Binding-site contacts:
Ligand atom O03 contacts residue ARG34 of chain 1.A at 4.0 Å.
Ligand atom C09 contacts residue VAL56 of chain 1.A at 3.9 Å (hydrophobic).
Ligand atom C21 contacts residue NDP1 of chain 1.C at 4.1 Å.
Ligand atom C10 contacts residue PRO53 of chain 1.A at 4.0 Å (hydrophobic).
Ligand atom C26 contacts residue LEU52 of chain 1.A at 4.0 Å (hydrophobic).
Ligand atom N06 contacts residue VAL56 of chain 1.A at 3.1 Å.
Ligand atom C18 contacts residue GLN30 of chain 1.A at 3.2 Å.
Ligand atom C24 contacts residue NDP1 of chain 1.C at 3.6 Å.
Ligand atom C24 contacts residue ILE96 of chain 1.A at 3.6 Å (hydrophobic).
Ligand atom C12 contacts residue ARG25 of chain 1.A at 3.9 Å.
Ligand atom C23 contacts residue PHE33 of chain 1.A at 3.9 Å (hydrophobic).
Ligand atom C08 contacts residue VAL56 of chain 1.A at 4.1 Å (hydrophobic).
Ligand atom C11 contacts residue ARG25 of chain 1.A at 4.0 Å.
Ligand atom O03 contacts residue ARG62 of chain 1.A at 3.1 Å (salt-bridge).
Ligand atom C21 contacts residue PHE33 of chain 1.A at 4.0 Å (hydrophobic).
Ligand atom C02 contacts residue ARG62 of chain 1.A at 3.4 Å.
Ligand atom O15 contacts residue LEU59 of chain 1.A at 4.0 Å.
Ligand atom N22 contacts residue NDP1 of chain 1.C at 3.7 Å.
Ligand atom C14 contacts residue LEU59 of chain 1.A at 3.7 Å (hydrophobic).
Ligand atom C05 contacts residue VAL56 of chain 1.A at 3.5 Å (hydrophobic).
Ligand atom O15 contacts residue PHE33 of chain 1.A at 3.9 Å.
Ligand atom C25 contacts residue ILE96 of chain 1.A at 3.9 Å (hydrophobic).
Ligand atom O03 contacts residue PHE33 of chain 1.A at 3.7 Å.
Ligand atom C19 contacts residue GLN30 of chain 1.A at 3.9 Å.
Ligand atom C10 contacts residue LEU52 of chain 1.A at 3.9 Å (hydrophobic).
Ligand atom C25 contacts residue THR48 of chain 1.A at 4.0 Å.
Ligand atom N07 contacts residue VAL56 of chain 1.A at 3.7 Å.
Ligand atom C12 contacts residue GLN30 of chain 1.A at 3.4 Å.
Ligand atom C04 contacts residue LEU59 of chain 1.A at 3.4 Å (hydrophobic).
Ligand atom N22 contacts residue PHE33 of chain 1.A at 3.6 Å.
Ligand atom O03 contacts residue LEU59 of chain 1.A at 3.6 Å.
Ligand atom O01 contacts residue ARG34 of chain 1.A at 3.7 Å.
Ligand atom C02 contacts residue LEU59 of chain 1.A at 3.5 Å (hydrophobic).
Ligand atom C13 contacts residue GLN30 of chain 1.A at 3.6 Å.
Ligand atom C09 contacts residue LEU52 of chain 1.A at 3.6 Å (hydrophobic).
Ligand atom C23 contacts residue NDP1 of chain 1.C at 4.0 Å.
Ligand atom C17 contacts residue GLN30 of chain 1.A at 3.6 Å.
Ligand atom O01 contacts residue ARG62 of chain 1.A at 2.9 Å (salt-bridge).
Ligand atom C24 contacts residue PHE33 of chain 1.A at 4.0 Å (hydrophobic).
Ligand atom C05 contacts residue LEU59 of chain 1.A at 3.9 Å (hydrophobic).

A protein and the small-molecule ligand that binds it are described below.
Small molecule (SMILES): O=C(O)c1cnn(-c2ccccc2)c1OCCCCc1c[nH]c2ccccc12

Sequence of chain 1.A:
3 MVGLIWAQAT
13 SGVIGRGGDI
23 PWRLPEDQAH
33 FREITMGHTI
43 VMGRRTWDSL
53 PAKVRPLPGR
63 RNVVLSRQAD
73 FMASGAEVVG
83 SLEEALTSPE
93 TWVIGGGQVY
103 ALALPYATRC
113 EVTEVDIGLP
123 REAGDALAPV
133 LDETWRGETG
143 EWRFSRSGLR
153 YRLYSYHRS